Binding-site contacts:
Ligand atom CAU contacts residue GLY97 of chain 1.B at 3.7 Å.
Ligand atom CAA contacts residue LEU145 of chain 1.B at 3.5 Å (hydrophobic).
Ligand atom OAW contacts residue ILE20 of chain 1.B at 3.7 Å.
Ligand atom NAC contacts residue LEU145 of chain 1.B at 3.6 Å.
Ligand atom CAS contacts residue ILE20 of chain 1.B at 3.9 Å (hydrophobic).
Ligand atom CAO contacts residue VAL28 of chain 1.B at 3.7 Å (hydrophobic).
Ligand atom CAV contacts residue CYS94 of chain 1.B at 3.4 Å (hydrophobic).
Ligand atom CAT contacts residue GLY97 of chain 1.B at 3.8 Å.
Ligand atom CAJ contacts residue VAL28 of chain 1.B at 3.8 Å (hydrophobic).
Ligand atom CAF contacts residue CYS94 of chain 1.B at 3.4 Å (hydrophobic).
Ligand atom CAR contacts residue GLY97 of chain 1.B at 3.7 Å.
Ligand atom CAF contacts residue ILE20 of chain 1.B at 3.9 Å (hydrophobic).
Ligand atom CAD contacts residue LEU145 of chain 1.B at 3.6 Å (hydrophobic).
Ligand atom CAB contacts residue ALA44 of chain 1.B at 3.2 Å (hydrophobic).
Ligand atom NAC contacts residue GLU92 of chain 1.B at 3.7 Å.
Ligand atom NAC contacts residue LEU93 of chain 1.B at 3.5 Å.
Ligand atom CAL contacts residue ALA44 of chain 1.B at 3.6 Å (hydrophobic).
Ligand atom CAD contacts residue LEU93 of chain 1.B at 3.7 Å (hydrophobic).
Ligand atom CBB contacts residue GLY97 of chain 1.B at 3.7 Å.
Ligand atom CAX contacts residue ILE20 of chain 1.B at 2.5 Å (hydrophobic).
Ligand atom CAB contacts residue LEU145 of chain 1.B at 3.6 Å (hydrophobic).
Ligand atom CAB contacts residue GLU92 of chain 1.B at 3.1 Å.
Ligand atom CAD contacts residue CYS94 of chain 1.B at 3.8 Å (hydrophobic).
Ligand atom CBB contacts residue THR95 of chain 1.B at 3.3 Å.
Ligand atom CAP contacts residue VAL28 of chain 1.B at 3.2 Å (hydrophobic).
Ligand atom CAO contacts residue GLU22 of chain 1.B at 3.5 Å.
Ligand atom CAV contacts residue GLY97 of chain 1.B at 3.6 Å.
Ligand atom NAQ contacts residue LYS46 of chain 1.B at 3.8 Å.
Ligand atom CAS contacts residue GLY97 of chain 1.B at 3.8 Å.
Ligand atom NAC contacts residue CYS94 of chain 1.B at 3.0 Å (h-bond).
Ligand atom CAF contacts residue GLY97 of chain 1.B at 3.7 Å.
Ligand atom NAG contacts residue ILE20 of chain 1.B at 3.8 Å.
Ligand atom CAH contacts residue LEU145 of chain 1.B at 3.5 Å (hydrophobic).
Ligand atom NAE contacts residue CYS94 of chain 1.B at 3.0 Å (h-bond).
Ligand atom CAL contacts residue MET91 of chain 1.B at 3.9 Å (hydrophobic).
Ligand atom NAG contacts residue LEU145 of chain 1.B at 3.5 Å.
Ligand atom CAA contacts residue ALA44 of chain 1.B at 3.3 Å (hydrophobic).
Ligand atom NAQ contacts residue VAL28 of chain 1.B at 3.4 Å.
Ligand atom OAY contacts residue ILE20 of chain 1.B at 3.9 Å.
Ligand atom NAE contacts residue LEU93 of chain 1.B at 3.4 Å.

This protein binds this small molecule.
Small molecule (SMILES): COc1cc(Nc2ncc3ccn(-c4ccccn4)c3n2)cc(OC)c1OC

Sequence of chain 1.B:
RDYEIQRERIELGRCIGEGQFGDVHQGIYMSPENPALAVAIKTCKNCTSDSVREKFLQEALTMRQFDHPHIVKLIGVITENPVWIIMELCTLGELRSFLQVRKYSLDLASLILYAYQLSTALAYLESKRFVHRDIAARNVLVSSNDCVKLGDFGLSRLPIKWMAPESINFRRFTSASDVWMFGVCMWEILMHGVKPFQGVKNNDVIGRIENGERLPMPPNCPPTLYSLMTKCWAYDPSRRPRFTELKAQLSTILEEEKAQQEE